Binding-site contacts:
Ligand atom C2 contacts residue HEM1 of chain 1.C at 3.3 Å.
Ligand atom C6 contacts residue TYR38 of chain 1.A at 4.3 Å (hydrophobic).
Ligand atom C5 contacts residue VAL59 of chain 1.A at 3.4 Å (hydrophobic).
Ligand atom C6 contacts residue THR56 of chain 1.A at 3.8 Å.
Ligand atom C6 contacts residue HIS55 of chain 1.A at 1.1 Å.
Ligand atom C1 contacts residue HIS55 of chain 1.A at 0.4 Å.
Ligand atom C1 contacts residue VAL59 of chain 1.A at 3.6 Å (hydrophobic).
Ligand atom C5 contacts residue HIS55 of chain 1.A at 2.1 Å.
Ligand atom C1 contacts residue PHE35 of chain 1.A at 3.7 Å (hydrophobic).
Ligand atom O1 contacts residue TYR38 of chain 1.A at 3.3 Å (h-bond).
Ligand atom C3 contacts residue PHE35 of chain 1.A at 3.1 Å (hydrophobic).
Ligand atom O1 contacts residue HEM1 of chain 1.C at 2.9 Å (h-bond).
Ligand atom O1 contacts residue HIS55 of chain 1.A at 1.0 Å.
Ligand atom C5 contacts residue THR56 of chain 1.A at 4.3 Å.
Ligand atom C5 contacts residue PHE35 of chain 1.A at 4.1 Å (hydrophobic).
Ligand atom F1 contacts residue PHE21 of chain 1.A at 3.5 Å.
Ligand atom C6 contacts residue PHE35 of chain 1.A at 4.1 Å (hydrophobic).
Ligand atom C2 contacts residue PHE35 of chain 1.A at 3.2 Å (hydrophobic).
Ligand atom C3 contacts residue HEM1 of chain 1.C at 3.1 Å.
Ligand atom C1 contacts residue TYR38 of chain 1.A at 4.2 Å (hydrophobic).
Ligand atom O1 contacts residue THR56 of chain 1.A at 4.1 Å.
Ligand atom C1 contacts residue THR56 of chain 1.A at 4.4 Å.
Ligand atom C4 contacts residue PHE35 of chain 1.A at 3.6 Å (hydrophobic).
Ligand atom C4 contacts residue HIS55 of chain 1.A at 2.6 Å.
Ligand atom C6 contacts residue PHE21 of chain 1.A at 3.8 Å (hydrophobic).
Ligand atom F1 contacts residue HIS55 of chain 1.A at 4.0 Å.
Ligand atom O1 contacts residue VAL59 of chain 1.A at 4.4 Å.
Ligand atom C3 contacts residue VAL59 of chain 1.A at 3.4 Å (hydrophobic).
Ligand atom F1 contacts residue HEM1 of chain 1.C at 3.7 Å.
Ligand atom C4 contacts residue PHE21 of chain 1.A at 3.4 Å (hydrophobic).
Ligand atom C2 contacts residue VAL59 of chain 1.A at 3.5 Å (hydrophobic).
Ligand atom F1 contacts residue PHE35 of chain 1.A at 4.0 Å.
Ligand atom C5 contacts residue PHE21 of chain 1.A at 3.0 Å (hydrophobic).
Ligand atom C4 contacts residue VAL59 of chain 1.A at 3.3 Å (hydrophobic).
Ligand atom C1 contacts residue HEM1 of chain 1.C at 3.8 Å.
Ligand atom F1 contacts residue VAL59 of chain 1.A at 3.7 Å.
Ligand atom C4 contacts residue HEM1 of chain 1.C at 4.2 Å.
Ligand atom C6 contacts residue VAL59 of chain 1.A at 3.5 Å (hydrophobic).
Ligand atom C3 contacts residue HIS55 of chain 1.A at 2.3 Å.
Ligand atom C2 contacts residue HIS55 of chain 1.A at 1.0 Å.

Sequence of chain 1.A:
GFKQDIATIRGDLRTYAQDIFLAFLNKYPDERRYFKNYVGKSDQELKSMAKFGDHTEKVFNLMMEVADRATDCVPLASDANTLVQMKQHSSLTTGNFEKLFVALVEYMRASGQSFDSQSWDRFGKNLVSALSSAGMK

This protein binds this small molecule.
Small molecule (SMILES): Oc1ccc(F)cc1